A small-molecule ligand and the protein it binds are described below.
Small molecule (SMILES): CC(=O)N[C@@H]1[C@@H](O)[C@H](O)[C@@H](CO)O[C@H]1O

Binding-site contacts:
Ligand atom O5 contacts residue MET100 of chain 1.B at 3.1 Å.
Ligand atom C1 contacts residue THR70 of chain 1.B at 3.6 Å.
Ligand atom O6 contacts residue MET100 of chain 1.B at 3.1 Å.
Ligand atom C6 contacts residue ARG132 of chain 1.B at 3.5 Å.
Ligand atom C5 contacts residue ASN68 of chain 1.B at 3.7 Å.
Ligand atom N2 contacts residue THR70 of chain 1.B at 4.2 Å.
Ligand atom O6 contacts residue ARG132 of chain 1.B at 4.1 Å.
Ligand atom O5 contacts residue THR70 of chain 1.B at 4.4 Å.
Ligand atom O5 contacts residue ASN68 of chain 1.B at 2.4 Å (h-bond).
Ligand atom C2 contacts residue ASN68 of chain 1.B at 2.5 Å.
Ligand atom O4 contacts residue ARG132 of chain 1.B at 2.5 Å (salt-bridge).
Ligand atom O7 contacts residue ASN68 of chain 1.B at 3.1 Å (h-bond).
Ligand atom C3 contacts residue ASN68 of chain 1.B at 3.8 Å.
Ligand atom C4 contacts residue ASN68 of chain 1.B at 4.2 Å.
Ligand atom C8 contacts residue ASN68 of chain 1.B at 3.2 Å.
Ligand atom C8 contacts residue GLY69 of chain 1.B at 3.6 Å.
Ligand atom C4 contacts residue ARG132 of chain 1.B at 3.5 Å.
Ligand atom C2 contacts residue THR70 of chain 1.B at 4.4 Å.
Ligand atom C7 contacts residue ASN68 of chain 1.B at 2.8 Å.
Ligand atom C1 contacts residue ASN68 of chain 1.B at 1.4 Å.
Ligand atom O7 contacts residue HIS67 of chain 1.B at 4.3 Å.
Ligand atom C8 contacts residue THR70 of chain 1.B at 3.7 Å.
Ligand atom C1 contacts residue MET100 of chain 1.B at 4.1 Å (hydrophobic).
Ligand atom N2 contacts residue ASN68 of chain 1.B at 3.0 Å (h-bond).
Ligand atom C6 contacts residue MET100 of chain 1.B at 3.7 Å (hydrophobic).
Ligand atom C5 contacts residue ARG132 of chain 1.B at 4.0 Å.
Ligand atom C5 contacts residue MET100 of chain 1.B at 4.0 Å (hydrophobic).
Ligand atom C7 contacts residue THR70 of chain 1.B at 4.4 Å.

Sequence of chain 1.B:
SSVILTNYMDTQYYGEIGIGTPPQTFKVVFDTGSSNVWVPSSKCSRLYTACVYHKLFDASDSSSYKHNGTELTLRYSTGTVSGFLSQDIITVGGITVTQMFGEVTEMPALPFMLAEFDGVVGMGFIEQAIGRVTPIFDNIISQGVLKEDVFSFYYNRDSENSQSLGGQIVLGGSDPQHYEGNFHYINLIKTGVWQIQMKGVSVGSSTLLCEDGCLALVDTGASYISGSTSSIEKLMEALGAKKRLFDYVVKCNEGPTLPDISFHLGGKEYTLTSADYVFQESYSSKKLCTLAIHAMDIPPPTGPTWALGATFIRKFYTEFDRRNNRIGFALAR